This small molecule binds to this protein.
Small molecule (SMILES): CC(C)C[C@H](NC(=O)[C@H](CCCCN)NC(=O)[C@@H]1CCCN1)C(=O)N[C@@H](CCC(=O)O)C(=O)N1CCC[C@H]1C(=O)N[C@@H](CC1=c2ccccc2=NC1)C(=O)N[C@@H](CCCCN)C(=O)N[C@@H](CC1=NC=NC1)C(=O)N1CCC[C@H]1C=O

Binding-site contacts:
Ligand atom NE1 contacts residue GLY96 of chain 1.A at 2.8 Å (h-bond).
Ligand atom CE contacts residue ASP99 of chain 1.B at 3.7 Å.
Ligand atom NE2 contacts residue TYR57 of chain 1.B at 3.5 Å (h-bond).
Ligand atom CG contacts residue TYR57 of chain 1.B at 3.5 Å (hydrophobic).
Ligand atom CD2 contacts residue ASP33 of chain 1.B at 3.6 Å.
Ligand atom CD contacts residue TYR100 of chain 1.B at 3.8 Å (hydrophobic).
Ligand atom CB contacts residue TYR31 of chain 1.A at 3.3 Å (hydrophobic).
Ligand atom CG contacts residue TYR31 of chain 1.A at 3.5 Å (hydrophobic).
Ligand atom CD2 contacts residue TYR57 of chain 1.B at 3.3 Å (hydrophobic).
Ligand atom CD1 contacts residue THR97 of chain 1.A at 3.6 Å.
Ligand atom CZ2 contacts residue ARG101 of chain 1.A at 3.4 Å.
Ligand atom CD contacts residue GLY96 of chain 1.A at 3.8 Å.
Ligand atom OE2 contacts residue ARG101 of chain 1.A at 2.9 Å (salt-bridge).
Ligand atom CA contacts residue TYR102 of chain 1.B at 3.7 Å (hydrophobic).
Ligand atom CB contacts residue TYR57 of chain 1.B at 3.8 Å (hydrophobic).
Ligand atom CD contacts residue TYR59 of chain 1.B at 3.8 Å (hydrophobic).
Ligand atom CD contacts residue ARG101 of chain 1.A at 3.7 Å.
Ligand atom CD contacts residue ASP101 of chain 1.B at 3.8 Å.
Ligand atom N contacts residue TYR59 of chain 1.B at 3.1 Å (h-bond).
Ligand atom CD contacts residue ASP33 of chain 1.B at 3.6 Å.
Ligand atom CZ3 contacts residue TYR59 of chain 1.B at 3.8 Å (hydrophobic).
Ligand atom O contacts residue TYR102 of chain 1.B at 2.9 Å (h-bond).
Ligand atom NZ contacts residue TYR100 of chain 1.B at 3.3 Å (h-bond).
Ligand atom CB contacts residue TYR59 of chain 1.B at 3.4 Å (hydrophobic).
Ligand atom C contacts residue TYR102 of chain 1.B at 3.8 Å (hydrophobic).
Ligand atom CB contacts residue GLY96 of chain 1.A at 3.6 Å.
Ligand atom NZ contacts residue ASP99 of chain 1.B at 2.9 Å (salt-bridge).
Ligand atom CE1 contacts residue TYR57 of chain 1.B at 3.1 Å (hydrophobic).
Ligand atom NZ contacts residue ASP33 of chain 1.B at 2.7 Å (salt-bridge).
Ligand atom CB contacts residue TYR102 of chain 1.B at 3.6 Å (hydrophobic).
Ligand atom CG contacts residue TYR37 of chain 1.A at 3.3 Å (hydrophobic).
Ligand atom CE contacts residue ASP33 of chain 1.B at 3.6 Å.
Ligand atom ND1 contacts residue TYR57 of chain 1.B at 3.3 Å.
Ligand atom OE1 contacts residue TRP94 of chain 1.A at 3.6 Å.
Ligand atom CD1 contacts residue GLY96 of chain 1.A at 3.2 Å.
Ligand atom OE1 contacts residue ARG101 of chain 1.A at 3.3 Å (salt-bridge).
Ligand atom CG contacts residue TYR102 of chain 1.B at 3.7 Å (hydrophobic).
Ligand atom CG contacts residue GLY96 of chain 1.A at 3.4 Å.
Ligand atom CD contacts residue TYR37 of chain 1.A at 3.6 Å (hydrophobic).
Ligand atom OE1 contacts residue GLY96 of chain 1.A at 3.4 Å.

Sequence of chain 1.B:
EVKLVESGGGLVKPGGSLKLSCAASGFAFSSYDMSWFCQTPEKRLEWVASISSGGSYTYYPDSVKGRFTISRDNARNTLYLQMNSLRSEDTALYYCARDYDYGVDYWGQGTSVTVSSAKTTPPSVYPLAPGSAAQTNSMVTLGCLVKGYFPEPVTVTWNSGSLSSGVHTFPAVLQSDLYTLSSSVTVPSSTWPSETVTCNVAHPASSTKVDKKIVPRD

Sequence of chain 1.A:
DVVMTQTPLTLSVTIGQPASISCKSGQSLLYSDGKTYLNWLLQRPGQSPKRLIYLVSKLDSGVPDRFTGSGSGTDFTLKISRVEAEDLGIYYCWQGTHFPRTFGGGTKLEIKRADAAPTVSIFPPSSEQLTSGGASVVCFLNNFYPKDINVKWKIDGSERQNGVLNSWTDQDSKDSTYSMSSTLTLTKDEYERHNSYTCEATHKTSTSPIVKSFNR